Binding-site contacts:
Ligand atom C14 contacts residue PHE113 of chain 1.A at 3.7 Å (hydrophobic).
Ligand atom C10 contacts residue ILE133 of chain 1.A at 3.5 Å (hydrophobic).
Ligand atom C2 contacts residue GLU62 of chain 1.A at 3.1 Å.
Ligand atom C24 contacts residue ASP60 of chain 1.A at 3.7 Å.
Ligand atom C29 contacts residue LEU245 of chain 1.A at 3.6 Å (hydrophobic).
Ligand atom C29 contacts residue LEU63 of chain 1.A at 3.6 Å (hydrophobic).
Ligand atom C30 contacts residue ASP60 of chain 1.A at 3.2 Å.
Ligand atom O11 contacts residue HIS233 of chain 1.A at 2.7 Å (h-bond).
Ligand atom O16 contacts residue LEU55 of chain 1.A at 3.4 Å.
Ligand atom C21 contacts residue LEU234 of chain 1.A at 3.5 Å (hydrophobic).
Ligand atom C31 contacts residue ASP60 of chain 1.A at 3.1 Å.
Ligand atom N26 contacts residue ASP60 of chain 1.A at 2.8 Å (salt-bridge).
Ligand atom C12 contacts residue HIS233 of chain 1.A at 3.6 Å.
Ligand atom C19 contacts residue LEU234 of chain 1.A at 3.9 Å (hydrophobic).
Ligand atom C3 contacts residue GLU62 of chain 1.A at 3.2 Å.
Ligand atom C1 contacts residue ALA59 of chain 1.A at 3.8 Å (hydrophobic).
Ligand atom S6 contacts residue PHE113 of chain 1.A at 3.9 Å.
Ligand atom C31 contacts residue TRP92 of chain 1.A at 3.8 Å (hydrophobic).
Ligand atom C25 contacts residue ASP60 of chain 1.A at 3.6 Å.
Ligand atom O3 contacts residue GLU62 of chain 1.A at 2.5 Å (salt-bridge).
Ligand atom C11 contacts residue HIS233 of chain 1.A at 3.5 Å.
Ligand atom O3 contacts residue ARG103 of chain 1.A at 3.0 Å (salt-bridge).
Ligand atom C24 contacts residue THR56 of chain 1.A at 3.9 Å.
Ligand atom C1 contacts residue LEU55 of chain 1.A at 3.9 Å (hydrophobic).
Ligand atom C7 contacts residue PHE113 of chain 1.A at 3.9 Å (hydrophobic).
Ligand atom C20 contacts residue LEU234 of chain 1.A at 3.7 Å (hydrophobic).
Ligand atom C21 contacts residue ALA59 of chain 1.A at 3.8 Å (hydrophobic).
Ligand atom S6 contacts residue LEU100 of chain 1.A at 3.9 Å.
Ligand atom O11 contacts residue ILE133 of chain 1.A at 3.3 Å.
Ligand atom C21 contacts residue TRP92 of chain 1.A at 3.8 Å (hydrophobic).
Ligand atom C15 contacts residue PHE113 of chain 1.A at 3.8 Å (hydrophobic).
Ligand atom C11 contacts residue ILE133 of chain 1.A at 3.9 Å (hydrophobic).
Ligand atom C28 contacts residue ASP60 of chain 1.A at 3.9 Å.
Ligand atom C4 contacts residue LEU96 of chain 1.A at 3.7 Å (hydrophobic).
Ligand atom C27 contacts residue ASP60 of chain 1.A at 3.8 Å.
Ligand atom O11 contacts residue MET130 of chain 1.A at 3.6 Å.
Ligand atom C28 contacts residue LEU245 of chain 1.A at 3.8 Å (hydrophobic).
Ligand atom C9 contacts residue LEU137 of chain 1.A at 3.9 Å (hydrophobic).
Ligand atom C19 contacts residue THR56 of chain 1.A at 3.5 Å.
Ligand atom C5 contacts residue PHE113 of chain 1.A at 3.7 Å (hydrophobic).

Sequence of chain 1.A:
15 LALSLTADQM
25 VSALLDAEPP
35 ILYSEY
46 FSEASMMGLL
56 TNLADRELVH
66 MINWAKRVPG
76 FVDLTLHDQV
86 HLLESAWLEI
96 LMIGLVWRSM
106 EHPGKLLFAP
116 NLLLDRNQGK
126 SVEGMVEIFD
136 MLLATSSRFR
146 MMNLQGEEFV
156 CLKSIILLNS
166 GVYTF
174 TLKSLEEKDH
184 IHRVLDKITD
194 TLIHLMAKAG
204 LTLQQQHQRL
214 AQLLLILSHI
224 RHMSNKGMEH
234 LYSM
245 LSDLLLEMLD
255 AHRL

The small molecule below binds the protein below.
Small molecule (SMILES): O=C(c1ccc(OCCN2CCCCC2)cc1)c1c(-c2ccc(O)cc2)sc2cc(O)ccc12